Sequence of chain 2.B:
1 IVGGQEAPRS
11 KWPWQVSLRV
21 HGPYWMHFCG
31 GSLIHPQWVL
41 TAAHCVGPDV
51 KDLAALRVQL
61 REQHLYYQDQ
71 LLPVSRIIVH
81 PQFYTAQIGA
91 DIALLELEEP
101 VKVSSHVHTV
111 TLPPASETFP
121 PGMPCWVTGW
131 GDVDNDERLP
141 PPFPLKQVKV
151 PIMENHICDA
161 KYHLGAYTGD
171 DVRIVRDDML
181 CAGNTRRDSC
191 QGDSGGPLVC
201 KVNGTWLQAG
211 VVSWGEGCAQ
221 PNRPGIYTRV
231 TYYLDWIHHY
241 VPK

Sequence of chain 2.A:
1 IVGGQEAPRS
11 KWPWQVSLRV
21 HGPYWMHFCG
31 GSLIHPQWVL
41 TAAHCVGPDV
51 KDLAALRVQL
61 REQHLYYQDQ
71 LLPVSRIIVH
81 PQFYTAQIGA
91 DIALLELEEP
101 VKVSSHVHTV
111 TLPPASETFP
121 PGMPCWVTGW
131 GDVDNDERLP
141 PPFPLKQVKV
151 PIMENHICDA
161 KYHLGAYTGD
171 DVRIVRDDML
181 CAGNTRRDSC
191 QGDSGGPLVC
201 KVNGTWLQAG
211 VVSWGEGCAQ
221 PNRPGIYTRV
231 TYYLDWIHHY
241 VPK

This small molecule binds to this protein.
Small molecule (SMILES): C[Si](C)(O[Si](C)(C)c1coc2ccc(C(=O)N3CCC(c4cccc(CN)c4)CC3)cc12)c1coc2ccc(C(=O)N3CCC(c4cccc(CN)c4)CC3)cc12

Binding-site contacts:
Ligand atom C30 contacts residue GLN87 of chain 2.A at 3.5 Å.
Ligand atom N3 contacts residue SER189 of chain 2.A at 2.8 Å (h-bond).
Ligand atom C10 contacts residue GLY215 of chain 2.B at 3.3 Å.
Ligand atom C25 contacts residue TRP214 of chain 2.B at 3.4 Å (hydrophobic).
Ligand atom O2 contacts residue GLY215 of chain 2.B at 3.2 Å (h-bond).
Ligand atom N1 contacts residue SER189 of chain 2.B at 2.9 Å (h-bond).
Ligand atom C7 contacts residue GLN87 of chain 2.B at 3.5 Å.
Ligand atom N1 contacts residue ASP188 of chain 2.B at 3.0 Å (salt-bridge).
Ligand atom C46 contacts residue TRP214 of chain 2.A at 3.3 Å (hydrophobic).
Ligand atom C14 contacts residue GLY215 of chain 2.B at 3.2 Å.
Ligand atom N3 contacts residue GLY217 of chain 2.A at 3.0 Å (h-bond).
Ligand atom N contacts residue GLY215 of chain 2.B at 3.4 Å (h-bond).
Ligand atom C9 contacts residue GLN87 of chain 2.B at 3.5 Å.
Ligand atom O2 contacts residue GLY217 of chain 2.B at 3.1 Å (h-bond).
Ligand atom C39 contacts residue GLY215 of chain 2.A at 3.5 Å.
Ligand atom C46 contacts residue SER189 of chain 2.A at 3.5 Å.
Ligand atom C44 contacts residue SER189 of chain 2.A at 3.5 Å.
Ligand atom O4 contacts residue GLU216 of chain 2.A at 3.5 Å.
Ligand atom O2 contacts residue GLU216 of chain 2.B at 3.5 Å.
Ligand atom C25 contacts residue SER189 of chain 2.B at 3.5 Å.
Ligand atom N2 contacts residue GLY215 of chain 2.A at 3.5 Å (h-bond).
Ligand atom C16 contacts residue GLY215 of chain 2.B at 3.4 Å.
Ligand atom C26 contacts residue GLY215 of chain 2.B at 3.5 Å.
Ligand atom C35 contacts residue GLY215 of chain 2.A at 3.2 Å.
Ligand atom C8 contacts residue GLN87 of chain 2.B at 3.4 Å.
Ligand atom C47 contacts residue GLY215 of chain 2.A at 3.5 Å.
Ligand atom O3 contacts residue THR85 of chain 2.B at 3.5 Å.
Ligand atom C31 contacts residue GLY215 of chain 2.A at 3.0 Å.
Ligand atom C29 contacts residue GLN87 of chain 2.A at 3.4 Å.
Ligand atom O1 contacts residue THR85 of chain 2.A at 3.4 Å.
Ligand atom O3 contacts residue GLN87 of chain 2.A at 3.3 Å.
Ligand atom C26 contacts residue GLY217 of chain 2.B at 3.5 Å.
Ligand atom O1 contacts residue GLN87 of chain 2.B at 3.2 Å.
Ligand atom O4 contacts residue GLY217 of chain 2.A at 3.0 Å (h-bond).
Ligand atom C43 contacts residue SER194 of chain 2.A at 3.5 Å.
Ligand atom C22 contacts residue SER194 of chain 2.B at 3.5 Å.
Ligand atom N1 contacts residue GLY217 of chain 2.B at 3.0 Å (h-bond).
Ligand atom C32 contacts residue GLY215 of chain 2.A at 3.5 Å.
Ligand atom O4 contacts residue GLY215 of chain 2.A at 3.3 Å (h-bond).
Ligand atom N3 contacts residue ASP188 of chain 2.A at 2.9 Å (salt-bridge).